The protein below binds the small molecule below.
Small molecule (SMILES): CNC(=O)C[C@@]1(C(=O)Nc2cncc3ccccc23)CCOc2ccc(Cl)cc21

Binding-site contacts:
Ligand atom C15 contacts residue PHE140 of chain 1.A at 3.4 Å (hydrophobic).
Ligand atom CL contacts residue HIS164 of chain 1.A at 3.7 Å.
Ligand atom C8 contacts residue ARG188 of chain 1.A at 3.4 Å.
Ligand atom N2 contacts residue SER144 of chain 1.A at 3.6 Å (h-bond).
Ligand atom C17 contacts residue LEU141 of chain 1.A at 3.6 Å (hydrophobic).
Ligand atom C14 contacts residue GLU166 of chain 1.A at 3.8 Å.
Ligand atom C10 contacts residue MET165 of chain 1.A at 3.5 Å (hydrophobic).
Ligand atom C15 contacts residue HIS163 of chain 1.A at 3.8 Å.
Ligand atom C15 contacts residue GLU166 of chain 1.A at 3.4 Å.
Ligand atom C8 contacts residue MET165 of chain 1.A at 3.5 Å (hydrophobic).
Ligand atom C19 contacts residue DMS1 of chain 1.H at 3.8 Å.
Ligand atom C16 contacts residue LEU141 of chain 1.A at 3.8 Å (hydrophobic).
Ligand atom CL contacts residue MET165 of chain 1.A at 3.7 Å.
Ligand atom O1 contacts residue GLN189 of chain 1.A at 3.0 Å (h-bond).
Ligand atom C7 contacts residue MET49 of chain 1.A at 3.6 Å (hydrophobic).
Ligand atom N1 contacts residue CYS145 of chain 1.A at 3.7 Å.
Ligand atom O1 contacts residue DMS1 of chain 1.E at 3.7 Å.
Ligand atom C6 contacts residue DMS1 of chain 1.E at 3.7 Å.
Ligand atom C8 contacts residue MET49 of chain 1.A at 3.5 Å (hydrophobic).
Ligand atom N2 contacts residue HIS163 of chain 1.A at 2.6 Å (h-bond).
Ligand atom O2 contacts residue MET165 of chain 1.A at 3.3 Å.
Ligand atom C17 contacts residue ASN142 of chain 1.A at 3.7 Å.
Ligand atom C16 contacts residue GLU166 of chain 1.A at 3.7 Å.
Ligand atom C17 contacts residue PHE140 of chain 1.A at 3.5 Å (hydrophobic).
Ligand atom O contacts residue ASN142 of chain 1.A at 2.9 Å (h-bond).
Ligand atom C14 contacts residue HIS163 of chain 1.A at 3.0 Å.
Ligand atom O2 contacts residue GLU166 of chain 1.A at 2.9 Å (salt-bridge).
Ligand atom CL contacts residue HIS41 of chain 1.A at 3.4 Å.
Ligand atom CL contacts residue ASP187 of chain 1.A at 3.4 Å.
Ligand atom C9 contacts residue MET165 of chain 1.A at 3.4 Å (hydrophobic).
Ligand atom C7 contacts residue DMS1 of chain 1.E at 3.5 Å.
Ligand atom C15 contacts residue LEU141 of chain 1.A at 3.7 Å (hydrophobic).
Ligand atom C9 contacts residue MET49 of chain 1.A at 3.8 Å (hydrophobic).
Ligand atom C7 contacts residue ARG188 of chain 1.A at 3.6 Å.
Ligand atom C7 contacts residue GLN189 of chain 1.A at 3.6 Å.
Ligand atom C10 contacts residue HIS164 of chain 1.A at 3.4 Å.
Ligand atom C18 contacts residue ASN142 of chain 1.A at 3.8 Å.
Ligand atom N2 contacts residue PHE140 of chain 1.A at 3.8 Å.
Ligand atom C5 contacts residue GLN189 of chain 1.A at 3.5 Å.
Ligand atom C17 contacts residue GLU166 of chain 1.A at 3.5 Å.

Sequence of chain 1.A:
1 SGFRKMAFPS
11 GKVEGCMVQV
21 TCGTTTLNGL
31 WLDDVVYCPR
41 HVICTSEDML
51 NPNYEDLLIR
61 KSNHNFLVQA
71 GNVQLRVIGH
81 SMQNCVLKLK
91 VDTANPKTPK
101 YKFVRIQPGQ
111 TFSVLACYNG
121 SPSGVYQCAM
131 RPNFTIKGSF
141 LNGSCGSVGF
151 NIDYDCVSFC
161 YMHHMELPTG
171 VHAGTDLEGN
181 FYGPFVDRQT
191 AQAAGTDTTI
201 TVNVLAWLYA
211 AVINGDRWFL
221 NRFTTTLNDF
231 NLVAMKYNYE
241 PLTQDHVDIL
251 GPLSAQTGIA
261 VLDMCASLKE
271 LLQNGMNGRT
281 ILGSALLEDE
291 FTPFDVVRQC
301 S

Sequence of chain 1.B:
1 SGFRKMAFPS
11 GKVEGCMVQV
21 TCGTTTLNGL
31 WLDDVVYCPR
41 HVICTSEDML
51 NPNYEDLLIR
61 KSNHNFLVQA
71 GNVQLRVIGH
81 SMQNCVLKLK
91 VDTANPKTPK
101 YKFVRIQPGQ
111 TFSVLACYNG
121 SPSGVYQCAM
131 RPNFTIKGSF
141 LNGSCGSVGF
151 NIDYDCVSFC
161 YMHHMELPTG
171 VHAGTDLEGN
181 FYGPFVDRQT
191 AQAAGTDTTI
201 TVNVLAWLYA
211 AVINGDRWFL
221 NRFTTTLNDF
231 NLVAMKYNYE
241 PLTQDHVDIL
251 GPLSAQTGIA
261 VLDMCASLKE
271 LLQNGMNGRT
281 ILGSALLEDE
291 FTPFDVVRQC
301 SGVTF